Sequence of chain 1.D:
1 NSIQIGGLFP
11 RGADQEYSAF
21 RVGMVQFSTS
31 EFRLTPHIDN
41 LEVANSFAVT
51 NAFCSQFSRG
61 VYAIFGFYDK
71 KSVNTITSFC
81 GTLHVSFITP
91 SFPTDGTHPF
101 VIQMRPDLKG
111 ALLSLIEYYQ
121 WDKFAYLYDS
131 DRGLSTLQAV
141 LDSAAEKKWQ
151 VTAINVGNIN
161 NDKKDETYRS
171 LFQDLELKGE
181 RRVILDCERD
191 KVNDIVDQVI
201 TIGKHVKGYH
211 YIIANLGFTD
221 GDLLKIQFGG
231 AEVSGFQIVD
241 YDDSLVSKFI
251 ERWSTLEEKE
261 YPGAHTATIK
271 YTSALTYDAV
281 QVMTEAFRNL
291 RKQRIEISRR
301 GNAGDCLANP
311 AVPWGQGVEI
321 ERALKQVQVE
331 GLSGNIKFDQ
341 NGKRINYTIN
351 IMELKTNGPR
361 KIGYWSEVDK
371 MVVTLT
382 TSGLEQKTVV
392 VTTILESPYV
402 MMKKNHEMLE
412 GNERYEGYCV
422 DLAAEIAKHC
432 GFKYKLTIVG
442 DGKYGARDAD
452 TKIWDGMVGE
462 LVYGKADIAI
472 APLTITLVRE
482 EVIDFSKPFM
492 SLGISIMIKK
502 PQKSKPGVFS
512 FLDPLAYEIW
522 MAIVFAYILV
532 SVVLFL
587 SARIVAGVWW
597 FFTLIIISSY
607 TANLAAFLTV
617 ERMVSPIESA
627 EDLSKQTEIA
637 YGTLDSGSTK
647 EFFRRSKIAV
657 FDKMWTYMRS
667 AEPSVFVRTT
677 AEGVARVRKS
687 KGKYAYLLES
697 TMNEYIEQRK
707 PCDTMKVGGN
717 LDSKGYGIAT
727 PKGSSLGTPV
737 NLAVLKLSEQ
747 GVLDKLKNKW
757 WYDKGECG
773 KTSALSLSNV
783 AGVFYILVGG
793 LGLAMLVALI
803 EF

Binding-site contacts:
Ligand atom O7 contacts residue ASN346 of chain 1.D at 3.9 Å.
Ligand atom C3 contacts residue ASN346 of chain 1.D at 3.9 Å.
Ligand atom N2 contacts residue ASN346 of chain 1.D at 3.0 Å (h-bond).
Ligand atom C2 contacts residue ASN346 of chain 1.D at 2.6 Å.
Ligand atom O5 contacts residue ASN346 of chain 1.D at 2.5 Å (h-bond).
Ligand atom C6 contacts residue ASN335 of chain 1.D at 3.3 Å.
Ligand atom C1 contacts residue ASN346 of chain 1.D at 1.5 Å.
Ligand atom C7 contacts residue ASN346 of chain 1.D at 3.6 Å.
Ligand atom O5 contacts residue ASN335 of chain 1.D at 3.5 Å (h-bond).
Ligand atom C1 contacts residue ASN335 of chain 1.D at 4.3 Å.
Ligand atom C5 contacts residue ASN335 of chain 1.D at 4.2 Å.
Ligand atom C5 contacts residue ASN346 of chain 1.D at 3.7 Å.
Ligand atom O6 contacts residue ASN335 of chain 1.D at 2.7 Å (h-bond).
Ligand atom C4 contacts residue ASN346 of chain 1.D at 4.3 Å.

This small molecule binds to this protein.
Small molecule (SMILES): CC(=O)N[C@@H]1[C@@H](O)[C@H](O)[C@@H](CO)O[C@H]1O